Sequence of chain 1.A:
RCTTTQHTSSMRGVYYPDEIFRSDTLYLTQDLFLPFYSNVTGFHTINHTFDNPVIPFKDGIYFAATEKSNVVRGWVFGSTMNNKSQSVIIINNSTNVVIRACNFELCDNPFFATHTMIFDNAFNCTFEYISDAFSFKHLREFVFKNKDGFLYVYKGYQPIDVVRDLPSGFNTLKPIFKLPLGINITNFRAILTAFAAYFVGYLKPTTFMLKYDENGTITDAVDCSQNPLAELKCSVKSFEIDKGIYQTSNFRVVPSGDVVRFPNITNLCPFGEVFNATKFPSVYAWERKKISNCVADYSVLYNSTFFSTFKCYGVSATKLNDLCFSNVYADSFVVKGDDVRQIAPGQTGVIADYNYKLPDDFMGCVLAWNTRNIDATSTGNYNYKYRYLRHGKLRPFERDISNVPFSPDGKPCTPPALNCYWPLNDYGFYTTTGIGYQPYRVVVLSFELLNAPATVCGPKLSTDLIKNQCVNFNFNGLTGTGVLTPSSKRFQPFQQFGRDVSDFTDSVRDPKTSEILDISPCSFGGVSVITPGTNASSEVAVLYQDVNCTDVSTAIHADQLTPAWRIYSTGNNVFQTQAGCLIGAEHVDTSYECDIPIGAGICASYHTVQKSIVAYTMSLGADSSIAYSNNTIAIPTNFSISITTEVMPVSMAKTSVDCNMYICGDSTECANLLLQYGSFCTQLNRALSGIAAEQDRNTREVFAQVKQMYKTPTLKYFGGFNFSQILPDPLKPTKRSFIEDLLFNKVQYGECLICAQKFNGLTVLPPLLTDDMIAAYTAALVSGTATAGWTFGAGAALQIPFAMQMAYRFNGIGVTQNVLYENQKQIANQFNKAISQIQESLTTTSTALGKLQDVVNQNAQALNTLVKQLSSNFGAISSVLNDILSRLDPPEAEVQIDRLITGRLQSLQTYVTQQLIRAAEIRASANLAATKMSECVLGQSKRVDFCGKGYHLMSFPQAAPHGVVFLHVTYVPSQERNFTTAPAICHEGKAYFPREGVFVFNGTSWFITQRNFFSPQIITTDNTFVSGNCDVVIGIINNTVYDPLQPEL

Binding-site contacts:
Ligand atom N2 contacts residue ASN288 of chain 1.A at 2.7 Å (h-bond).
Ligand atom O5 contacts residue ASN288 of chain 1.A at 2.5 Å (h-bond).
Ligand atom C7 contacts residue ASN288 of chain 1.A at 3.5 Å.
Ligand atom C4 contacts residue ASN288 of chain 1.A at 4.2 Å.
Ligand atom C5 contacts residue ASN288 of chain 1.A at 3.7 Å.
Ligand atom C8 contacts residue ASN288 of chain 1.A at 4.5 Å.
Ligand atom C3 contacts residue ASN288 of chain 1.A at 3.6 Å.
Ligand atom C1 contacts residue ASN288 of chain 1.A at 1.4 Å.
Ligand atom C2 contacts residue ASN288 of chain 1.A at 2.4 Å.
Ligand atom O7 contacts residue ASN288 of chain 1.A at 4.0 Å.

This protein binds this small molecule.
Small molecule (SMILES): CC(=O)N[C@H]1[C@H](O[C@H]2[C@H](O)[C@@H](NC(C)=O)CO[C@@H]2CO)O[C@H](CO)[C@@H](O[C@@H]2O[C@H](CO)[C@@H](O)[C@H](O)[C@@H]2O)[C@@H]1O